The small molecule below binds the protein below.
Small molecule (SMILES): Nc1ccn([C@@H]2O[C@H](CO[P](=O)(O)O[C@H]3[C@@H](O)[C@H](n4ccc(N)nc4=O)O[C@@H]3CO[P](=O)(O)O[C@H]3[C@@H](O)[C@H](n4ccc(N)nc4=O)O[C@@H]3CO)[C@@H](O)[C@H]2O)c(=O)n1

Sequence of chain 34.C:
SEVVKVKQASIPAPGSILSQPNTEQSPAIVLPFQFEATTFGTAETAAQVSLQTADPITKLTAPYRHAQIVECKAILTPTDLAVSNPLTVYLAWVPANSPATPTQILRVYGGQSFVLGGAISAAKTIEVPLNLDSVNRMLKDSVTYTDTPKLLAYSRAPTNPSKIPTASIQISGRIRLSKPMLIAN

Binding-site contacts:
Ligand atom O3' contacts residue ASN134 of chain 34.C at 4.2 Å.
Ligand atom OP1 contacts residue ASN134 of chain 34.C at 4.2 Å.
Ligand atom P contacts residue LYS8 of chain 34.C at 3.0 Å.
Ligand atom C2' contacts residue ASN134 of chain 34.C at 4.3 Å.
Ligand atom OP1 contacts residue LYS8 of chain 34.C at 2.6 Å (salt-bridge).
Ligand atom OP2 contacts residue LYS10 of chain 34.C at 2.9 Å.
Ligand atom OP1 contacts residue PRO132 of chain 34.C at 3.6 Å.
Ligand atom O2' contacts residue GLU74 of chain 34.C at 3.2 Å.
Ligand atom O2' contacts residue LEU135 of chain 34.C at 4.3 Å.
Ligand atom O4' contacts residue GLU74 of chain 34.C at 3.7 Å.
Ligand atom C2' contacts residue GLU74 of chain 34.C at 4.1 Å.
Ligand atom O5' contacts residue LYS8 of chain 34.C at 4.5 Å.
Ligand atom C4' contacts residue GLU74 of chain 34.C at 3.9 Å.
Ligand atom C1' contacts residue GLU74 of chain 34.C at 3.8 Å.
Ligand atom OP1 contacts residue LYS10 of chain 34.C at 4.3 Å.
Ligand atom O3' contacts residue LYS8 of chain 34.C at 3.8 Å.
Ligand atom OP2 contacts residue LYS8 of chain 34.C at 2.9 Å (salt-bridge).
Ligand atom P contacts residue LYS10 of chain 34.C at 4.0 Å.
Ligand atom O2' contacts residue ASN134 of chain 34.C at 3.2 Å (h-bond).